Sequence of chain 1.C:
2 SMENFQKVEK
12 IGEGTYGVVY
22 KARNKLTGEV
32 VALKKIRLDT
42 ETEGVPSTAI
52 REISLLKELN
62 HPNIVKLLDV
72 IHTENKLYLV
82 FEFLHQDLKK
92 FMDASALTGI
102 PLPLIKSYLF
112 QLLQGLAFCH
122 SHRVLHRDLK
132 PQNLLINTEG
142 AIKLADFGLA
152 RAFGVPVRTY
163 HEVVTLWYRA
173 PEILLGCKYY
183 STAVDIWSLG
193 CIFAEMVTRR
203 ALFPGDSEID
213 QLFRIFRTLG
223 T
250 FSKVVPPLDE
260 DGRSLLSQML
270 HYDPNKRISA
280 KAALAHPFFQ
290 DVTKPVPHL

Binding-site contacts:
Ligand atom C9 contacts residue ALA33 of chain 1.C at 4.0 Å (hydrophobic).
Ligand atom N7 contacts residue GLU53 of chain 1.C at 3.7 Å.
Ligand atom O1 contacts residue VAL20 of chain 1.C at 3.8 Å.
Ligand atom N6 contacts residue VAL66 of chain 1.C at 3.9 Å.
Ligand atom C8 contacts residue GLU83 of chain 1.C at 3.6 Å.
Ligand atom C12 contacts residue GLU53 of chain 1.C at 3.7 Å.
Ligand atom N6 contacts residue ASP147 of chain 1.C at 3.0 Å (salt-bridge).
Ligand atom C3 contacts residue PHE84 of chain 1.C at 3.9 Å (hydrophobic).
Ligand atom N1 contacts residue ALA33 of chain 1.C at 3.9 Å.
Ligand atom C8 contacts residue LEU136 of chain 1.C at 3.9 Å (hydrophobic).
Ligand atom N6 contacts residue PHE82 of chain 1.C at 3.4 Å.
Ligand atom C8 contacts residue VAL66 of chain 1.C at 3.7 Å (hydrophobic).
Ligand atom C8 contacts residue PHE82 of chain 1.C at 3.4 Å (hydrophobic).
Ligand atom N7 contacts residue ASP147 of chain 1.C at 3.4 Å.
Ligand atom C13 contacts residue LYS35 of chain 1.C at 3.4 Å.
Ligand atom C12 contacts residue PHE82 of chain 1.C at 3.8 Å (hydrophobic).
Ligand atom C4 contacts residue GLU83 of chain 1.C at 3.7 Å.
Ligand atom C9 contacts residue LEU136 of chain 1.C at 3.9 Å (hydrophobic).
Ligand atom C15 contacts residue ILE12 of chain 1.C at 3.8 Å (hydrophobic).
Ligand atom C12 contacts residue ASP147 of chain 1.C at 3.3 Å.
Ligand atom N2 contacts residue ALA33 of chain 1.C at 3.6 Å.
Ligand atom N2 contacts residue GLU83 of chain 1.C at 2.7 Å (salt-bridge).
Ligand atom C2 contacts residue ILE12 of chain 1.C at 3.8 Å (hydrophobic).
Ligand atom N2 contacts residue LEU136 of chain 1.C at 3.7 Å.
Ligand atom C3 contacts residue LEU85 of chain 1.C at 3.1 Å (hydrophobic).
Ligand atom C8 contacts residue ALA33 of chain 1.C at 3.9 Å (hydrophobic).
Ligand atom C4 contacts residue LEU136 of chain 1.C at 3.5 Å (hydrophobic).
Ligand atom N7 contacts residue LYS35 of chain 1.C at 2.8 Å (salt-bridge).
Ligand atom C12 contacts residue LYS35 of chain 1.C at 3.8 Å.
Ligand atom N2 contacts residue PHE82 of chain 1.C at 3.9 Å.
Ligand atom C14 contacts residue VAL20 of chain 1.C at 4.0 Å (hydrophobic).
Ligand atom C4 contacts residue ALA33 of chain 1.C at 3.5 Å (hydrophobic).
Ligand atom C10 contacts residue LEU136 of chain 1.C at 3.5 Å (hydrophobic).
Ligand atom N5 contacts residue ALA146 of chain 1.C at 4.0 Å.
Ligand atom N1 contacts residue PHE84 of chain 1.C at 3.8 Å.
Ligand atom N6 contacts residue GLU53 of chain 1.C at 2.8 Å (salt-bridge).
Ligand atom N5 contacts residue PHE82 of chain 1.C at 3.8 Å.
Ligand atom C10 contacts residue ALA33 of chain 1.C at 3.8 Å (hydrophobic).
Ligand atom C4 contacts residue LEU85 of chain 1.C at 3.9 Å (hydrophobic).
Ligand atom N1 contacts residue LEU85 of chain 1.C at 3.0 Å (h-bond).

A small-molecule ligand and the protein it binds are described below.
Small molecule (SMILES): COc1ccnc2[nH]cc(-c3ccnc(N)n3)c12